Binding-site contacts:
Ligand atom O3 contacts residue TRP63 of chain 1.A at 3.2 Å (h-bond).
Ligand atom O3 contacts residue ARG67 of chain 1.A at 2.9 Å (salt-bridge).
Ligand atom C2 contacts residue TRP341 of chain 1.A at 3.9 Å (hydrophobic).
Ligand atom O6 contacts residue PRO155 of chain 1.A at 3.3 Å.
Ligand atom O3 contacts residue GLU112 of chain 1.A at 3.6 Å.
Ligand atom C2 contacts residue ASP66 of chain 1.A at 3.4 Å.
Ligand atom O1 contacts residue LYS16 of chain 1.A at 3.1 Å (salt-bridge).
Ligand atom O6 contacts residue TYR156 of chain 1.A at 3.0 Å (h-bond).
Ligand atom C3 contacts residue TRP63 of chain 1.A at 3.6 Å (hydrophobic).
Ligand atom C6 contacts residue GLU154 of chain 1.A at 3.5 Å.
Ligand atom O6 contacts residue GLU154 of chain 1.A at 2.7 Å (salt-bridge).
Ligand atom O2 contacts residue ASP66 of chain 1.A at 2.7 Å (salt-bridge).
Ligand atom C1 contacts residue ASP15 of chain 1.A at 3.4 Å.
Ligand atom C6 contacts residue TYR156 of chain 1.A at 3.8 Å (hydrophobic).
Ligand atom C1 contacts residue TYR156 of chain 1.A at 3.6 Å (hydrophobic).
Ligand atom O3 contacts residue ALA64 of chain 1.A at 3.4 Å.
Ligand atom C2 contacts residue LYS16 of chain 1.A at 3.9 Å.
Ligand atom C4 contacts residue TRP341 of chain 1.A at 3.5 Å (hydrophobic).
Ligand atom C6 contacts residue PRO155 of chain 1.A at 3.8 Å (hydrophobic).
Ligand atom O4 contacts residue ARG345 of chain 1.A at 3.6 Å (salt-bridge).
Ligand atom O2 contacts residue MET331 of chain 1.A at 3.9 Å.
Ligand atom O1 contacts residue ASN13 of chain 1.A at 3.8 Å.
Ligand atom C4 contacts residue ARG67 of chain 1.A at 3.8 Å.
Ligand atom O2 contacts residue LYS16 of chain 1.A at 2.9 Å (salt-bridge).
Ligand atom O5 contacts residue TYR156 of chain 1.A at 3.3 Å.
Ligand atom C6 contacts residue ARG345 of chain 1.A at 3.8 Å.
Ligand atom O2 contacts residue ALA64 of chain 1.A at 3.5 Å.
Ligand atom O3 contacts residue ASP66 of chain 1.A at 2.6 Å (salt-bridge).
Ligand atom O2 contacts residue TRP63 of chain 1.A at 3.4 Å (h-bond).
Ligand atom C2 contacts residue GLU112 of chain 1.A at 3.4 Å.
Ligand atom C6 contacts residue TRP341 of chain 1.A at 3.7 Å (hydrophobic).
Ligand atom O3 contacts residue TRP341 of chain 1.A at 4.0 Å.
Ligand atom O2 contacts residue TRP231 of chain 1.A at 3.9 Å.
Ligand atom O4 contacts residue ARG67 of chain 1.A at 2.8 Å (salt-bridge).
Ligand atom C1 contacts residue LYS16 of chain 1.A at 3.8 Å.
Ligand atom O1 contacts residue ASP15 of chain 1.A at 2.8 Å (salt-bridge).
Ligand atom C1 contacts residue TRP231 of chain 1.A at 3.8 Å (hydrophobic).
Ligand atom C3 contacts residue ASP66 of chain 1.A at 3.5 Å.
Ligand atom O2 contacts residue GLU112 of chain 1.A at 2.6 Å (salt-bridge).
Ligand atom C2 contacts residue TRP231 of chain 1.A at 3.8 Å (hydrophobic).

Sequence of chain 1.A:
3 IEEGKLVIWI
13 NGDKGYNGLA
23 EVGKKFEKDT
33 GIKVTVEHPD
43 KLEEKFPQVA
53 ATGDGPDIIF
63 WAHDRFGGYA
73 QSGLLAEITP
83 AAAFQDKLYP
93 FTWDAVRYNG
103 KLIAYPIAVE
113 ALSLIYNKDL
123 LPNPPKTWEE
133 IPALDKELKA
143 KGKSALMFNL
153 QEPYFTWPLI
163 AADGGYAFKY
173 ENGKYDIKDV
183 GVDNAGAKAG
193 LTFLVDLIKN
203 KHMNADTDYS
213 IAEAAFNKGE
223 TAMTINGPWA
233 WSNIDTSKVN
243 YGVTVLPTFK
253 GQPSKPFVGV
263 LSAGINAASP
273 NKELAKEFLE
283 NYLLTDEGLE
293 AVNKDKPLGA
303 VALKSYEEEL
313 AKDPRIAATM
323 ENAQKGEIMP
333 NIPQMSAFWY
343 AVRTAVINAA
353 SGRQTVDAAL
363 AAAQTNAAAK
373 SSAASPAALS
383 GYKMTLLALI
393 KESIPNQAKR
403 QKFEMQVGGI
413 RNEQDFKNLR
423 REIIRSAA

A protein and the small-molecule ligand that binds it are described below.
Small molecule (SMILES): OC[C@H]1O[C@H](O[C@H]2[C@H](O)[C@@H](O)[C@@H](O)O[C@@H]2CO)[C@H](O)[C@@H](O)[C@@H]1O